The protein below binds the small molecule below.
Small molecule (SMILES): O=c1[nH]cnc2c([C@@H]3N[C@H](COP(=O)(O)O)[C@@H](O)[C@H]3O)c[nH]c12

Sequence of chain 1.C:
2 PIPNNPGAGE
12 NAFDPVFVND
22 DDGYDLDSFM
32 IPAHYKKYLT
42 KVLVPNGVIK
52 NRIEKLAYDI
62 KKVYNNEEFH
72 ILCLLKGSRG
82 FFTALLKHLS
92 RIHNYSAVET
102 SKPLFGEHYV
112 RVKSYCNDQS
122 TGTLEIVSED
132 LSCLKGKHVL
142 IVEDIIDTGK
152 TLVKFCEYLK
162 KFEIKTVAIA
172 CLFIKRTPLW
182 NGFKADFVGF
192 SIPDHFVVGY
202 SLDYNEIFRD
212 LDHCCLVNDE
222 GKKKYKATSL

Binding-site contacts:
Ligand atom C3' contacts residue ASP145 of chain 1.C at 3.2 Å.
Ligand atom N7 contacts residue ASP148 of chain 1.C at 2.7 Å (salt-bridge).
Ligand atom N4' contacts residue POP1 of chain 1.P at 3.2 Å (h-bond).
Ligand atom N4' contacts residue TYR116 of chain 1.C at 3.3 Å.
Ligand atom O5' contacts residue THR152 of chain 1.C at 3.4 Å (h-bond).
Ligand atom O3P contacts residue ASP148 of chain 1.C at 3.2 Å.
Ligand atom O3' contacts residue POP1 of chain 1.P at 2.9 Å (h-bond).
Ligand atom O3' contacts residue GLU144 of chain 1.C at 2.6 Å (salt-bridge).
Ligand atom O2' contacts residue POP1 of chain 1.P at 3.1 Å (h-bond).
Ligand atom C2' contacts residue POP1 of chain 1.P at 3.4 Å.
Ligand atom O6 contacts residue PHE197 of chain 1.C at 3.3 Å.
Ligand atom C3' contacts residue GLU144 of chain 1.C at 3.1 Å.
Ligand atom C1' contacts residue POP1 of chain 1.P at 3.2 Å.
Ligand atom O2P contacts residue THR149 of chain 1.C at 3.4 Å (h-bond).
Ligand atom C3' contacts residue MG1 of chain 1.M at 3.2 Å.
Ligand atom C2' contacts residue ASP145 of chain 1.C at 3.2 Å.
Ligand atom O1P contacts residue GLY150 of chain 1.C at 2.9 Å (h-bond).
Ligand atom O3' contacts residue ASP145 of chain 1.C at 3.4 Å (salt-bridge).
Ligand atom C4' contacts residue POP1 of chain 1.P at 3.4 Å.
Ligand atom C5' contacts residue ILE146 of chain 1.C at 3.2 Å (hydrophobic).
Ligand atom C6 contacts residue PHE197 of chain 1.C at 3.4 Å (hydrophobic).
Ligand atom O2' contacts residue MG1 of chain 1.M at 2.3 Å.
Ligand atom O2' contacts residue ASP145 of chain 1.C at 2.6 Å (salt-bridge).
Ligand atom O1P contacts residue ASP148 of chain 1.C at 2.9 Å (salt-bridge).
Ligand atom C2 contacts residue VAL198 of chain 1.C at 3.1 Å (hydrophobic).
Ligand atom O2P contacts residue LYS151 of chain 1.C at 3.3 Å (salt-bridge).
Ligand atom O6 contacts residue VAL198 of chain 1.C at 3.1 Å (h-bond).
Ligand atom O6 contacts residue LYS176 of chain 1.C at 2.8 Å (salt-bridge).
Ligand atom N1 contacts residue PHE197 of chain 1.C at 3.5 Å.
Ligand atom O3' contacts residue MG1 of chain 1.M at 2.2 Å.
Ligand atom C2' contacts residue MG1 of chain 1.M at 3.3 Å.
Ligand atom O3P contacts residue THR149 of chain 1.C at 2.7 Å (h-bond).
Ligand atom P contacts residue THR149 of chain 1.C at 3.4 Å.
Ligand atom C3' contacts residue POP1 of chain 1.P at 3.5 Å.
Ligand atom O5' contacts residue TYR116 of chain 1.C at 3.2 Å.
Ligand atom O3P contacts residue TYR116 of chain 1.C at 2.6 Å (h-bond).
Ligand atom N1 contacts residue VAL198 of chain 1.C at 2.5 Å (h-bond).
Ligand atom O1P contacts residue THR149 of chain 1.C at 3.1 Å (h-bond).
Ligand atom O2P contacts residue THR152 of chain 1.C at 2.7 Å (h-bond).
Ligand atom C2 contacts residue ASP204 of chain 1.C at 3.4 Å.